Binding-site contacts:
Ligand atom CAJ contacts residue LYS80 of chain 1.A at 3.9 Å.
Ligand atom N1 contacts residue ALA78 of chain 1.A at 3.8 Å.
Ligand atom NAD contacts residue ALA78 of chain 1.A at 3.7 Å.
Ligand atom CAQ contacts residue MET112 of chain 1.A at 3.6 Å (hydrophobic).
Ligand atom NAD contacts residue MET112 of chain 1.A at 3.3 Å.
Ligand atom CAF contacts residue MET112 of chain 1.A at 3.4 Å (hydrophobic).
Ligand atom CAB contacts residue LEU57 of chain 1.A at 3.7 Å (hydrophobic).
Ligand atom N1 contacts residue VAL130 of chain 1.A at 3.6 Å.
Ligand atom C5 contacts residue LEU181 of chain 1.A at 3.6 Å (hydrophobic).
Ligand atom NAD contacts residue TYR131 of chain 1.A at 3.9 Å.
Ligand atom C6 contacts residue GLU129 of chain 1.A at 3.9 Å.
Ligand atom NAM contacts residue VAL65 of chain 1.A at 3.8 Å.
Ligand atom N3 contacts residue LEU181 of chain 1.A at 3.9 Å.
Ligand atom CAH contacts residue ALA78 of chain 1.A at 3.7 Å (hydrophobic).
Ligand atom CAG contacts residue LEU126 of chain 1.A at 3.4 Å (hydrophobic).
Ligand atom CAA contacts residue GLY58 of chain 1.A at 3.9 Å.
Ligand atom CAO contacts residue MET112 of chain 1.A at 3.5 Å (hydrophobic).
Ligand atom C4 contacts residue LEU181 of chain 1.A at 3.6 Å (hydrophobic).
Ligand atom NAD contacts residue GLU129 of chain 1.A at 3.0 Å (salt-bridge).
Ligand atom CAJ contacts residue ASP195 of chain 1.A at 3.9 Å.
Ligand atom CAG contacts residue MET112 of chain 1.A at 3.4 Å (hydrophobic).
Ligand atom CAA contacts residue VAL65 of chain 1.A at 3.3 Å (hydrophobic).
Ligand atom C6 contacts residue LEU181 of chain 1.A at 3.8 Å (hydrophobic).
Ligand atom CAJ contacts residue MET112 of chain 1.A at 3.4 Å (hydrophobic).
Ligand atom CAF contacts residue ALA78 of chain 1.A at 3.4 Å (hydrophobic).
Ligand atom NAM contacts residue ILE194 of chain 1.A at 3.6 Å.
Ligand atom C6 contacts residue ALA78 of chain 1.A at 3.8 Å (hydrophobic).
Ligand atom OAN contacts residue MET112 of chain 1.A at 3.8 Å.
Ligand atom CAF contacts residue LEU126 of chain 1.A at 3.9 Å (hydrophobic).
Ligand atom CAH contacts residue VAL65 of chain 1.A at 3.8 Å (hydrophobic).
Ligand atom N1 contacts residue TYR131 of chain 1.A at 3.0 Å (h-bond).
Ligand atom N1 contacts residue GLU129 of chain 1.A at 3.9 Å.
Ligand atom CAF contacts residue LYS80 of chain 1.A at 3.7 Å.
Ligand atom CAR contacts residue ILE194 of chain 1.A at 3.9 Å (hydrophobic).
Ligand atom CAG contacts residue LYS80 of chain 1.A at 3.6 Å.
Ligand atom C2 contacts residue VAL130 of chain 1.A at 3.9 Å (hydrophobic).
Ligand atom CAA contacts residue LYS59 of chain 1.A at 3.9 Å.
Ligand atom C2 contacts residue TYR131 of chain 1.A at 3.1 Å (hydrophobic).
Ligand atom CAH contacts residue MET112 of chain 1.A at 3.5 Å (hydrophobic).
Ligand atom OAN contacts residue ILE194 of chain 1.A at 3.6 Å.

A protein and the small-molecule ligand that binds it are described below.
Small molecule (SMILES): CC(C)(C)n1nc(Oc2cccc(Cl)c2)c2c(N)ncnc21

Sequence of chain 1.A:
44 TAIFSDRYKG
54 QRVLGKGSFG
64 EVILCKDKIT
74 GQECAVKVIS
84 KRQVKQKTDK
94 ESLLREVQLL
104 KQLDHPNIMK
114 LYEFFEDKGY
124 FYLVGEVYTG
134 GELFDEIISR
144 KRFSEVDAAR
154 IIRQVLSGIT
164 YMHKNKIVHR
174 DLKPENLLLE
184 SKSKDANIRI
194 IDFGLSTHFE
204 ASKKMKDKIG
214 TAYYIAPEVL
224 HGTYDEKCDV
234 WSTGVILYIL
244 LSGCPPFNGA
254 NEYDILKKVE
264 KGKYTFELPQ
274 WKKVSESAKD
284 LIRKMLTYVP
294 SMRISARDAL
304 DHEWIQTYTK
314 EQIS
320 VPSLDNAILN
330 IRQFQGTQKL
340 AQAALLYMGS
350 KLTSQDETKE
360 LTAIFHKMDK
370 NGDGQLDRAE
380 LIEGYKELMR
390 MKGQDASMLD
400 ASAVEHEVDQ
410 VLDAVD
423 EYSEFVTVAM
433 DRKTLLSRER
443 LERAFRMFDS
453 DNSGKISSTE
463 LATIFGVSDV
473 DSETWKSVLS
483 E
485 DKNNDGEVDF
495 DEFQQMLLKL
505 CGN